Sequence of chain 1.Q:
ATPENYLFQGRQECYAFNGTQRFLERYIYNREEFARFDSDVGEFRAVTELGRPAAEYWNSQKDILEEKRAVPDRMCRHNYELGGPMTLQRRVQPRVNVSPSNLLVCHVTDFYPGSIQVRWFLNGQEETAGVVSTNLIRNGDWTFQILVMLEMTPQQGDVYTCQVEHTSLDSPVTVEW

Sequence of chain 1.P:
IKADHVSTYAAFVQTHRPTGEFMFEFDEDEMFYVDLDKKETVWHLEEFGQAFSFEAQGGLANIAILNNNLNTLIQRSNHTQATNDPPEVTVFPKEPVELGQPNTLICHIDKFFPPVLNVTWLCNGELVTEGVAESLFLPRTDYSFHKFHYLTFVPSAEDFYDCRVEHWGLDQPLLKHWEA

This small molecule binds to this protein.
Small molecule (SMILES): CC(=O)N[C@H]1[C@H](O[C@H]2[C@H](O)[C@@H](NC(C)=O)CO[C@@H]2CO)O[C@H](CO)[C@@H](O[C@@H]2O[C@H](CO)[C@@H](O)[C@H](O)[C@@H]2O)[C@@H]1O

Binding-site contacts:
Ligand atom C8 contacts residue ASN118 of chain 1.P at 4.4 Å.
Ligand atom O6 contacts residue PRO4 of chain 1.Q at 4.3 Å.
Ligand atom C8 contacts residue HIS167 of chain 1.P at 4.3 Å.
Ligand atom C1 contacts residue ASN118 of chain 1.P at 1.4 Å.
Ligand atom O5 contacts residue ASN118 of chain 1.P at 2.4 Å (h-bond).
Ligand atom O3 contacts residue TRP168 of chain 1.P at 4.5 Å.
Ligand atom C7 contacts residue TRP168 of chain 1.P at 3.9 Å (hydrophobic).
Ligand atom C2 contacts residue ASN118 of chain 1.P at 2.5 Å.
Ligand atom C3 contacts residue ASN118 of chain 1.P at 3.8 Å.
Ligand atom C8 contacts residue VAL116 of chain 1.P at 3.8 Å (hydrophobic).
Ligand atom C7 contacts residue GLU166 of chain 1.P at 4.2 Å.
Ligand atom O7 contacts residue GLU166 of chain 1.P at 3.8 Å.
Ligand atom N2 contacts residue TRP168 of chain 1.P at 4.3 Å.
Ligand atom C4 contacts residue ASN118 of chain 1.P at 4.2 Å.
Ligand atom C8 contacts residue TRP168 of chain 1.P at 3.4 Å (hydrophobic).
Ligand atom C7 contacts residue ASN118 of chain 1.P at 3.4 Å.
Ligand atom C8 contacts residue LEU117 of chain 1.P at 4.4 Å (hydrophobic).
Ligand atom C5 contacts residue ASN118 of chain 1.P at 3.7 Å.
Ligand atom N2 contacts residue ASN118 of chain 1.P at 2.9 Å (h-bond).
Ligand atom C8 contacts residue GLU166 of chain 1.P at 3.7 Å.
Ligand atom O7 contacts residue ASN118 of chain 1.P at 3.4 Å (h-bond).